This small molecule binds to this protein.
Small molecule (SMILES): CC(=O)N[C@@H]1[C@@H](O)[C@H](O)[C@@H](CO)O[C@H]1O

Binding-site contacts:
Ligand atom C8 contacts residue ASN32 of chain 1.G at 4.2 Å.
Ligand atom O6 contacts residue LEU52 of chain 1.H at 3.7 Å.
Ligand atom C4 contacts residue ASN32 of chain 1.G at 4.2 Å.
Ligand atom O7 contacts residue ASN32 of chain 1.G at 3.7 Å.
Ligand atom O5 contacts residue THR313 of chain 1.G at 3.1 Å (h-bond).
Ligand atom C2 contacts residue ASN32 of chain 1.G at 2.5 Å.
Ligand atom C6 contacts residue LEU52 of chain 1.H at 4.0 Å (hydrophobic).
Ligand atom C5 contacts residue ASN32 of chain 1.G at 3.7 Å.
Ligand atom O6 contacts residue THR34 of chain 1.G at 3.4 Å.
Ligand atom C1 contacts residue THR313 of chain 1.G at 3.5 Å.
Ligand atom C3 contacts residue ASN32 of chain 1.G at 3.8 Å.
Ligand atom C7 contacts residue ASN32 of chain 1.G at 3.3 Å.
Ligand atom C5 contacts residue THR313 of chain 1.G at 4.3 Å.
Ligand atom N2 contacts residue ASN32 of chain 1.G at 2.7 Å (h-bond).
Ligand atom C6 contacts residue THR313 of chain 1.G at 4.4 Å.
Ligand atom O6 contacts residue THR313 of chain 1.G at 3.5 Å.
Ligand atom O5 contacts residue ASN32 of chain 1.G at 2.4 Å (h-bond).
Ligand atom C1 contacts residue ASN32 of chain 1.G at 1.4 Å.

Sequence of chain 1.H:
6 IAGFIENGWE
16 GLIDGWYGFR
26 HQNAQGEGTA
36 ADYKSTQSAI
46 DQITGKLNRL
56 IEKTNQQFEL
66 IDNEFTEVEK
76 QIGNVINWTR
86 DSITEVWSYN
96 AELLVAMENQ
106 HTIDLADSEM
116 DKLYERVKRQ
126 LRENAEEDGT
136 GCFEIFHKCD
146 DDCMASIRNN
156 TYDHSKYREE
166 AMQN

Sequence of chain 1.G:
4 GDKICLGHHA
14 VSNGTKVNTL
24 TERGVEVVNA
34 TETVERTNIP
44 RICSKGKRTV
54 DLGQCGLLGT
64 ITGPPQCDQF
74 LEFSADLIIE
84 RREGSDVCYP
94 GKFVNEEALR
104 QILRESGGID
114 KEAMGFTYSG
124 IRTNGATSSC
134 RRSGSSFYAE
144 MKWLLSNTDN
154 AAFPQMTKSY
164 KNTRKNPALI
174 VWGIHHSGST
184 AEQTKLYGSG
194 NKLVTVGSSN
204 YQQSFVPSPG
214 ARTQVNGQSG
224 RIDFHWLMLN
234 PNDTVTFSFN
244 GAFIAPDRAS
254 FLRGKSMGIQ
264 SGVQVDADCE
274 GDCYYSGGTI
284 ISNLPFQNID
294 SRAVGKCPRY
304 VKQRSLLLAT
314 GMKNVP